The protein below binds the small molecule below.
Small molecule (SMILES): CC(=O)N[C@@H]1[C@@H](O)[C@H](O)[C@@H](CO)O[C@H]1O

Binding-site contacts:
Ligand atom O5 contacts residue ASN44 of chain 1.C at 2.4 Å (h-bond).
Ligand atom C5 contacts residue ASN44 of chain 1.C at 3.7 Å.
Ligand atom C8 contacts residue ASN44 of chain 1.C at 3.2 Å.
Ligand atom N2 contacts residue ASN44 of chain 1.C at 2.9 Å (h-bond).
Ligand atom C3 contacts residue ASN44 of chain 1.C at 3.8 Å.
Ligand atom C4 contacts residue ASN44 of chain 1.C at 4.2 Å.
Ligand atom C2 contacts residue ASN44 of chain 1.C at 2.5 Å.
Ligand atom C6 contacts residue ASN44 of chain 1.C at 4.3 Å.
Ligand atom C7 contacts residue ASN44 of chain 1.C at 3.3 Å.
Ligand atom O7 contacts residue ASN44 of chain 1.C at 4.3 Å.
Ligand atom C1 contacts residue ASN44 of chain 1.C at 1.4 Å.

Sequence of chain 1.C:
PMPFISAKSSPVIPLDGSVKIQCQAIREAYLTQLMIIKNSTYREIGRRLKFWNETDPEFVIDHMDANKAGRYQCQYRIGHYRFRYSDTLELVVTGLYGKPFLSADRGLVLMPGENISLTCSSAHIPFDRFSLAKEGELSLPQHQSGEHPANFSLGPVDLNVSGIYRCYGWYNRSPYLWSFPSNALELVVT